Binding-site contacts:
Ligand atom N2 contacts residue ASN59 of chain 1.B at 2.8 Å (h-bond).
Ligand atom O5 contacts residue ASN59 of chain 1.B at 2.4 Å (h-bond).
Ligand atom C7 contacts residue ASN59 of chain 1.B at 3.5 Å.
Ligand atom C1 contacts residue SER61 of chain 1.B at 3.4 Å.
Ligand atom O6 contacts residue THR62 of chain 1.B at 4.4 Å.
Ligand atom O5 contacts residue SER61 of chain 1.B at 3.0 Å (h-bond).
Ligand atom C4 contacts residue ASN59 of chain 1.B at 4.2 Å.
Ligand atom C1 contacts residue ASN59 of chain 1.B at 1.4 Å.
Ligand atom C2 contacts residue ASN59 of chain 1.B at 2.5 Å.
Ligand atom C6 contacts residue SER61 of chain 1.B at 3.6 Å.
Ligand atom C5 contacts residue SER61 of chain 1.B at 3.1 Å.
Ligand atom C3 contacts residue ASN59 of chain 1.B at 3.8 Å.
Ligand atom C5 contacts residue ASN59 of chain 1.B at 3.7 Å.
Ligand atom C6 contacts residue THR62 of chain 1.B at 3.8 Å.
Ligand atom O7 contacts residue ASN59 of chain 1.B at 3.4 Å (h-bond).

Sequence of chain 1.B:
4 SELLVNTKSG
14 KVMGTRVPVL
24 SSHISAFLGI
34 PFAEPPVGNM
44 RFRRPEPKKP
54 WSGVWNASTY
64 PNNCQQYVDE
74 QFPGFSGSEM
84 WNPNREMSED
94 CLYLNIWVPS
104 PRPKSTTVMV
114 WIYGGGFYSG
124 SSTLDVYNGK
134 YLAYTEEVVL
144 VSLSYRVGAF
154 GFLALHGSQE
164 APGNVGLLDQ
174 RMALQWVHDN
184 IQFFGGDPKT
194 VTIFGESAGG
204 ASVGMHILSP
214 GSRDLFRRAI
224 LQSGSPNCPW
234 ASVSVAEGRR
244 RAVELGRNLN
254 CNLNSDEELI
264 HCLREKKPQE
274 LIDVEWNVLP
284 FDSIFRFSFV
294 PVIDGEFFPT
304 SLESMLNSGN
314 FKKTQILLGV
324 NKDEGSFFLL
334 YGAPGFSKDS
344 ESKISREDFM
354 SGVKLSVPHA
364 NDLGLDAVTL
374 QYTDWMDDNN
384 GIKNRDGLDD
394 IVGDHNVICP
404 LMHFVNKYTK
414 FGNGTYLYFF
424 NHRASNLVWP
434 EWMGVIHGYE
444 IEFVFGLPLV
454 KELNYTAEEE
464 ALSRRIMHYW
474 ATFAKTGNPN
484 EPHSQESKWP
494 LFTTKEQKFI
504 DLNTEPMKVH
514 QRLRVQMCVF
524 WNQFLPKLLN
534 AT

This protein binds this small molecule.
Small molecule (SMILES): CC(=O)N[C@@H]1[C@@H](O)[C@H](O)[C@@H](CO)O[C@H]1O